Binding-site contacts:
Ligand atom N contacts residue GLU163 of chain 3.A at 2.9 Å (salt-bridge).
Ligand atom CA contacts residue GLN67 of chain 3.A at 3.5 Å.
Ligand atom N contacts residue TYR31 of chain 3.A at 3.2 Å (h-bond).
Ligand atom CE contacts residue LYS71 of chain 3.A at 4.1 Å.
Ligand atom CD contacts residue SER68 of chain 3.A at 2.5 Å.
Ligand atom CB contacts residue VAL266 of chain 3.A at 4.0 Å (hydrophobic).
Ligand atom OXT contacts residue ASN170 of chain 3.A at 3.3 Å (h-bond).
Ligand atom CA contacts residue TYR31 of chain 3.A at 3.3 Å (hydrophobic).
Ligand atom CD contacts residue VAL266 of chain 3.A at 3.8 Å (hydrophobic).
Ligand atom CB contacts residue TYR31 of chain 3.A at 4.1 Å (hydrophobic).
Ligand atom CB contacts residue SER68 of chain 3.A at 3.8 Å.
Ligand atom CA contacts residue GLU163 of chain 3.A at 4.0 Å.
Ligand atom C contacts residue TYR196 of chain 3.A at 3.9 Å (hydrophobic).
Ligand atom OXT contacts residue TYR196 of chain 3.A at 2.8 Å (h-bond).
Ligand atom OD contacts residue SER68 of chain 3.A at 3.0 Å (h-bond).
Ligand atom OD contacts residue GLN67 of chain 3.A at 3.4 Å.
Ligand atom CD contacts residue GLY265 of chain 3.A at 4.4 Å.
Ligand atom OXT contacts residue CYS200 of chain 3.A at 4.4 Å.
Ligand atom N contacts residue GLN67 of chain 3.A at 2.8 Å (h-bond).
Ligand atom OD contacts residue VAL266 of chain 3.A at 2.8 Å (h-bond).
Ligand atom OXT contacts residue ASN117 of chain 3.A at 3.5 Å (h-bond).
Ligand atom CD contacts residue GLN67 of chain 3.A at 4.5 Å.
Ligand atom CG contacts residue VAL266 of chain 3.A at 4.0 Å (hydrophobic).
Ligand atom CG contacts residue SER68 of chain 3.A at 3.5 Å.
Ligand atom N contacts residue CYS200 of chain 3.A at 4.0 Å.
Ligand atom C contacts residue ASN170 of chain 3.A at 3.9 Å.
Ligand atom O contacts residue ASN170 of chain 3.A at 4.0 Å.
Ligand atom CE contacts residue TYR248 of chain 3.A at 3.0 Å (hydrophobic).
Ligand atom C contacts residue ASN117 of chain 3.A at 3.7 Å.
Ligand atom CG contacts residue TYR248 of chain 3.A at 4.3 Å (hydrophobic).
Ligand atom CB contacts residue GLN67 of chain 3.A at 3.2 Å.
Ligand atom OD contacts residue GLY265 of chain 3.A at 3.5 Å.
Ligand atom CE contacts residue SER68 of chain 3.A at 1.4 Å.
Ligand atom OD contacts residue TYR248 of chain 3.A at 3.2 Å (h-bond).
Ligand atom CD contacts residue TYR248 of chain 3.A at 3.1 Å (hydrophobic).
Ligand atom O contacts residue ASN117 of chain 3.A at 3.1 Å (h-bond).

This small molecule binds to this protein.
Small molecule (SMILES): CC(=O)CC[C@H](N)C(=O)O

Sequence of chain 3.A:
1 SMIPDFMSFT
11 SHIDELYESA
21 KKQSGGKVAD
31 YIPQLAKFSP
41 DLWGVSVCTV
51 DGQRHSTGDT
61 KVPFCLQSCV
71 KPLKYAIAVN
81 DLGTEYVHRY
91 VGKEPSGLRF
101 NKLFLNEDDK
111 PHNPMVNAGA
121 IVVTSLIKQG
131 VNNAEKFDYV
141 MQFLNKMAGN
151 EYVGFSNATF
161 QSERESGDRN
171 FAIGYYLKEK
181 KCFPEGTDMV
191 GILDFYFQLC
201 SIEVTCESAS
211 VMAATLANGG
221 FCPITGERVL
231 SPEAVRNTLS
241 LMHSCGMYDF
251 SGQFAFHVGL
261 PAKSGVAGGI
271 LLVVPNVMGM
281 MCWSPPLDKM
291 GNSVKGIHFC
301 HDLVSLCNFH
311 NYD